Sequence of chain 1.F:
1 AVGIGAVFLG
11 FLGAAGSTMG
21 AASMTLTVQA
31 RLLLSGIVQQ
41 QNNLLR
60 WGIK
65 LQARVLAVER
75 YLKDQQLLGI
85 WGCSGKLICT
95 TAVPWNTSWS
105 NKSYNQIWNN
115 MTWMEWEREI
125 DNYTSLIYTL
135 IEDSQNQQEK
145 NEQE

Sequence of chain 1.E:
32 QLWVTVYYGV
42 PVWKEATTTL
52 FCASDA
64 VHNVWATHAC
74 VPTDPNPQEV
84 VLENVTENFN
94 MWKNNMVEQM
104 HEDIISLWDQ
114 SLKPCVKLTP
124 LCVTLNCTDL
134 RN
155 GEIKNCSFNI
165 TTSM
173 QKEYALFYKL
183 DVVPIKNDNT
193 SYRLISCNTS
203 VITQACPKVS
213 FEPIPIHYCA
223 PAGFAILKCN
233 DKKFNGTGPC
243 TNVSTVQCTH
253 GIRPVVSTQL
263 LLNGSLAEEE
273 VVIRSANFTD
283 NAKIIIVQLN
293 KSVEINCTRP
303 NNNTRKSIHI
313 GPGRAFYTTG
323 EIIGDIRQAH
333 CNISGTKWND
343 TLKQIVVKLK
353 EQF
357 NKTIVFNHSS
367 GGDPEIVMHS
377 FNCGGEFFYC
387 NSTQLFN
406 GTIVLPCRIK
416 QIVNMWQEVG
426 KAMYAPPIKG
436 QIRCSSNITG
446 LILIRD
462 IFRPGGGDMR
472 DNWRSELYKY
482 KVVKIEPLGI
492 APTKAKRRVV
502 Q

This protein binds this small molecule.
Small molecule (SMILES): CC(=O)N[C@H]1[C@H](O[C@H]2[C@H](O)[C@@H](NC(C)=O)CO[C@@H]2CO)O[C@H](CO)[C@@H](O)[C@@H]1O

Binding-site contacts:
Ligand atom O7 contacts residue ASN87 of chain 1.E at 4.0 Å.
Ligand atom N2 contacts residue ASN87 of chain 1.E at 2.5 Å (h-bond).
Ligand atom C8 contacts residue GLU86 of chain 1.E at 3.3 Å.
Ligand atom C7 contacts residue GLU86 of chain 1.E at 3.4 Å.
Ligand atom C2 contacts residue ASN87 of chain 1.E at 2.6 Å.
Ligand atom O7 contacts residue GLY16 of chain 1.F at 4.4 Å.
Ligand atom C3 contacts residue GLU86 of chain 1.E at 4.1 Å.
Ligand atom O5 contacts residue ASN87 of chain 1.E at 2.4 Å (h-bond).
Ligand atom C7 contacts residue GLY16 of chain 1.F at 4.2 Å.
Ligand atom C4 contacts residue ASN87 of chain 1.E at 4.3 Å.
Ligand atom C1 contacts residue GLU86 of chain 1.E at 3.9 Å.
Ligand atom C3 contacts residue ASN87 of chain 1.E at 3.9 Å.
Ligand atom C7 contacts residue SER17 of chain 1.F at 4.4 Å.
Ligand atom C1 contacts residue ASN87 of chain 1.E at 1.5 Å.
Ligand atom C5 contacts residue ASN87 of chain 1.E at 3.7 Å.
Ligand atom C8 contacts residue GLY16 of chain 1.F at 4.2 Å.
Ligand atom C2 contacts residue GLU86 of chain 1.E at 3.7 Å.
Ligand atom C8 contacts residue SER17 of chain 1.F at 3.3 Å.
Ligand atom C7 contacts residue ASN87 of chain 1.E at 3.2 Å.
Ligand atom N2 contacts residue GLU86 of chain 1.E at 2.7 Å (salt-bridge).
Ligand atom C8 contacts residue ASN87 of chain 1.E at 3.5 Å.